Binding-site contacts:
Ligand atom C25 contacts residue MET184 of chain 1.A at 4.1 Å (hydrophobic).
Ligand atom C25 contacts residue MET230 of chain 1.A at 3.5 Å (hydrophobic).
Ligand atom C25 contacts residue TYR183 of chain 1.A at 4.3 Å (hydrophobic).
Ligand atom C13 contacts residue LYS263 of chain 1.A at 3.6 Å.
Ligand atom C3 contacts residue LYS263 of chain 1.A at 4.2 Å.
Ligand atom C5 contacts residue TRP266 of chain 1.A at 4.2 Å (hydrophobic).
Ligand atom S17 contacts residue LYS263 of chain 1.A at 3.7 Å.
Ligand atom O19 contacts residue LYS263 of chain 1.A at 4.5 Å.
Ligand atom C3 contacts residue TRP266 of chain 1.A at 4.2 Å (hydrophobic).
Ligand atom N4 contacts residue TRP266 of chain 1.A at 4.4 Å.
Ligand atom C13 contacts residue GLY262 of chain 1.A at 3.5 Å.
Ligand atom N4 contacts residue LYS263 of chain 1.A at 3.9 Å.
Ligand atom C29 contacts residue GLN242 of chain 1.A at 3.3 Å.
Ligand atom C1 contacts residue MET184 of chain 1.A at 4.5 Å (hydrophobic).
Ligand atom S17 contacts residue TRP266 of chain 1.A at 4.3 Å.
Ligand atom C1 contacts residue TRP266 of chain 1.A at 3.8 Å (hydrophobic).
Ligand atom O19 contacts residue ILE244 of chain 1.A at 4.3 Å.
Ligand atom O19 contacts residue TRP266 of chain 1.A at 3.1 Å.
Ligand atom C15 contacts residue GLY262 of chain 1.A at 3.1 Å.
Ligand atom C23 contacts residue MET184 of chain 1.A at 3.1 Å (hydrophobic).
Ligand atom C25 contacts residue TRP266 of chain 1.A at 3.9 Å (hydrophobic).
Ligand atom N21 contacts residue MET184 of chain 1.A at 3.7 Å.
Ligand atom C23 contacts residue TYR183 of chain 1.A at 3.0 Å (hydrophobic).
Ligand atom N6 contacts residue TRP266 of chain 1.A at 4.0 Å.
Ligand atom C2 contacts residue TRP266 of chain 1.A at 4.2 Å (hydrophobic).
Ligand atom N21 contacts residue TYR183 of chain 1.A at 4.1 Å.
Ligand atom N21 contacts residue TRP266 of chain 1.A at 3.7 Å.
Ligand atom O19 contacts residue GLN242 of chain 1.A at 3.4 Å (h-bond).
Ligand atom S17 contacts residue GLN242 of chain 1.A at 4.0 Å.
Ligand atom C29 contacts residue LYS263 of chain 1.A at 4.0 Å.
Ligand atom C25 contacts residue GLY231 of chain 1.A at 4.0 Å.
Ligand atom C3 contacts residue GLY262 of chain 1.A at 4.3 Å.
Ligand atom C5 contacts residue LYS263 of chain 1.A at 4.5 Å.
Ligand atom C15 contacts residue LYS259 of chain 1.A at 3.9 Å.
Ligand atom C15 contacts residue LYS263 of chain 1.A at 2.8 Å.
Ligand atom O27 contacts residue LYS263 of chain 1.A at 2.6 Å (salt-bridge).
Ligand atom C23 contacts residue TRP266 of chain 1.A at 3.8 Å (hydrophobic).

A protein and the small-molecule ligand that binds it are described below.
Small molecule (SMILES): C=Cc1cc(N(C)C)nc(S(C)(=O)=O)n1

Sequence of chain 1.A:
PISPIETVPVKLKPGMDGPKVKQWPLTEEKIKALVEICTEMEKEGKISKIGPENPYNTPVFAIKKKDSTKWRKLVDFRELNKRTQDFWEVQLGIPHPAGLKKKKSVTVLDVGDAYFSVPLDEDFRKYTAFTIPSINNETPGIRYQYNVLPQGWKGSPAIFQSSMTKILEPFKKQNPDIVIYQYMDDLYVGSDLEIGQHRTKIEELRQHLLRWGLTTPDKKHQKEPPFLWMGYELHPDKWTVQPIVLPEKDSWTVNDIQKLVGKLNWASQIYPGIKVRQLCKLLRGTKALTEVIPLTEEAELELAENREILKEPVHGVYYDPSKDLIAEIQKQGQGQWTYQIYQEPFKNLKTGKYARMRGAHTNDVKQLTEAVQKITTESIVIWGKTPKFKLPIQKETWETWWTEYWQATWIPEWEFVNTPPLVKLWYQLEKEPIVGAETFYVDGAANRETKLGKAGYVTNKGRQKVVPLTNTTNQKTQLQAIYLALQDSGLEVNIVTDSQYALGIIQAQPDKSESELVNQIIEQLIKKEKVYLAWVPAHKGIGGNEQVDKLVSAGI